A protein and the small-molecule ligand that binds it are described below.
Small molecule (SMILES): CC(=O)N[C@H]1[C@H](O[C@H]2[C@H](O)[C@@H](NC(C)=O)CO[C@@H]2CO)O[C@H](CO)[C@@H](O)[C@@H]1O

Binding-site contacts:
Ligand atom O6 contacts residue PRO261 of chain 1.C at 3.4 Å.
Ligand atom C7 contacts residue ASN416 of chain 1.C at 3.3 Å.
Ligand atom C8 contacts residue NAG1 of chain 1.O at 3.2 Å.
Ligand atom C6 contacts residue PRO261 of chain 1.C at 4.3 Å (hydrophobic).
Ligand atom C8 contacts residue ASN416 of chain 1.C at 4.0 Å.
Ligand atom O5 contacts residue ASN416 of chain 1.C at 2.4 Å (h-bond).
Ligand atom C2 contacts residue ASN416 of chain 1.C at 2.4 Å.
Ligand atom C7 contacts residue ASN232 of chain 1.C at 4.2 Å.
Ligand atom O7 contacts residue ASN232 of chain 1.C at 4.3 Å.
Ligand atom O7 contacts residue ASN416 of chain 1.C at 3.5 Å (h-bond).
Ligand atom C8 contacts residue ASN232 of chain 1.C at 3.5 Å.
Ligand atom C5 contacts residue ASN416 of chain 1.C at 3.7 Å.
Ligand atom C5 contacts residue PRO261 of chain 1.C at 4.4 Å (hydrophobic).
Ligand atom C3 contacts residue ASN416 of chain 1.C at 3.7 Å.
Ligand atom C1 contacts residue ASN416 of chain 1.C at 1.4 Å.
Ligand atom N2 contacts residue ASN416 of chain 1.C at 2.8 Å (h-bond).
Ligand atom C1 contacts residue PRO261 of chain 1.C at 4.2 Å (hydrophobic).
Ligand atom O5 contacts residue PRO261 of chain 1.C at 3.4 Å.
Ligand atom C4 contacts residue ASN416 of chain 1.C at 4.1 Å.

Sequence of chain 1.C:
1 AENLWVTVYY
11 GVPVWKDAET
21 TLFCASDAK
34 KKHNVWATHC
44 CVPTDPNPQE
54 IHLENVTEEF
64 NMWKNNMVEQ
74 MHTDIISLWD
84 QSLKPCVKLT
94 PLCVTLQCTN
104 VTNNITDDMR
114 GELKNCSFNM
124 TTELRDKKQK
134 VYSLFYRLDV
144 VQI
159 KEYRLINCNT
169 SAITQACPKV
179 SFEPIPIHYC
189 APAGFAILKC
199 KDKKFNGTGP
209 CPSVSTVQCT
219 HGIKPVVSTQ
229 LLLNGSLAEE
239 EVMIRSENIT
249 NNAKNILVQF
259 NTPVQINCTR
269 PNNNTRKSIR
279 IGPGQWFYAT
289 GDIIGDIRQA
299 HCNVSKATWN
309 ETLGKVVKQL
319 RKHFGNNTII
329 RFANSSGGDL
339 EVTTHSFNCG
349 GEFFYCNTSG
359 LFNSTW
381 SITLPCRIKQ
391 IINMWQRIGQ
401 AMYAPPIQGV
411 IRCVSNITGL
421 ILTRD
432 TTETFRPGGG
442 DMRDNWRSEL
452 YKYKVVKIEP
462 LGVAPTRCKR